Sequence of chain 1.B:
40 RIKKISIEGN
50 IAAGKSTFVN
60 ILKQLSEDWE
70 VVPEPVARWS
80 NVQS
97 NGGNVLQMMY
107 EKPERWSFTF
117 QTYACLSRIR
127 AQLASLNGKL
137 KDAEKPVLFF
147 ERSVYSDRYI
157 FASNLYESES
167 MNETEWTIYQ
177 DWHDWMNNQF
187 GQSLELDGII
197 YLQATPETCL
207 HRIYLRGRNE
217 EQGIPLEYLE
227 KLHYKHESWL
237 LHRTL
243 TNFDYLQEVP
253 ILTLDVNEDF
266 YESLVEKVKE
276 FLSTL

Binding-site contacts:
Ligand atom C5' contacts residue GLU73 of chain 1.B at 3.4 Å.
Ligand atom C3' contacts residue GLU217 of chain 1.B at 3.4 Å.
Ligand atom C5' contacts residue TRP78 of chain 1.B at 3.9 Å (hydrophobic).
Ligand atom O2 contacts residue PHE116 of chain 1.B at 3.5 Å.
Ligand atom C4 contacts residue GLN117 of chain 1.B at 3.8 Å.
Ligand atom C2 contacts residue PHE116 of chain 1.B at 3.4 Å (hydrophobic).
Ligand atom C2' contacts residue TYR106 of chain 1.B at 3.4 Å (hydrophobic).
Ligand atom C5 contacts residue ASP153 of chain 1.B at 3.7 Å.
Ligand atom C4 contacts residue ASP153 of chain 1.B at 3.6 Å.
Ligand atom O5' contacts residue GLU73 of chain 1.B at 2.6 Å (salt-bridge).
Ligand atom O2 contacts residue MET105 of chain 1.B at 3.7 Å.
Ligand atom O3' contacts residue GLU217 of chain 1.B at 2.6 Å (salt-bridge).
Ligand atom N3 contacts residue PHE116 of chain 1.B at 3.5 Å.
Ligand atom O3' contacts residue ILE50 of chain 1.B at 3.9 Å.
Ligand atom O2 contacts residue PHE157 of chain 1.B at 3.5 Å.
Ligand atom O4' contacts residue TRP78 of chain 1.B at 3.6 Å.
Ligand atom C2' contacts residue ILE50 of chain 1.B at 3.6 Å (hydrophobic).
Ligand atom C2 contacts residue GLN117 of chain 1.B at 3.7 Å.
Ligand atom C6 contacts residue TRP78 of chain 1.B at 3.7 Å (hydrophobic).
Ligand atom O5' contacts residue ARG148 of chain 1.B at 3.1 Å (salt-bridge).
Ligand atom C2' contacts residue PHE157 of chain 1.B at 3.9 Å (hydrophobic).
Ligand atom C5' contacts residue VAL75 of chain 1.B at 3.6 Å (hydrophobic).
Ligand atom C4' contacts residue GLU217 of chain 1.B at 3.8 Å.
Ligand atom O2 contacts residue GLN117 of chain 1.B at 3.6 Å (h-bond).
Ligand atom C2 contacts residue PHE157 of chain 1.B at 3.4 Å (hydrophobic).
Ligand atom N3 contacts residue PHE157 of chain 1.B at 3.3 Å.
Ligand atom N4 contacts residue PHE157 of chain 1.B at 3.6 Å.
Ligand atom C5 contacts residue GLU73 of chain 1.B at 3.6 Å.
Ligand atom C4 contacts residue PHE157 of chain 1.B at 3.6 Å (hydrophobic).
Ligand atom N4 contacts residue ASP153 of chain 1.B at 2.7 Å (salt-bridge).
Ligand atom C6 contacts residue GLU73 of chain 1.B at 3.6 Å.
Ligand atom O4' contacts residue LEU102 of chain 1.B at 3.5 Å.
Ligand atom C1' contacts residue TYR106 of chain 1.B at 3.9 Å (hydrophobic).
Ligand atom C3' contacts residue TYR106 of chain 1.B at 3.6 Å (hydrophobic).
Ligand atom N3 contacts residue GLN117 of chain 1.B at 3.0 Å (h-bond).
Ligand atom C5' contacts residue ARG214 of chain 1.B at 3.9 Å.
Ligand atom O3' contacts residue TYR106 of chain 1.B at 2.6 Å (h-bond).
Ligand atom C6 contacts residue ARG148 of chain 1.B at 3.7 Å.
Ligand atom N4 contacts residue GLN117 of chain 1.B at 3.0 Å (h-bond).
Ligand atom C4' contacts residue LEU102 of chain 1.B at 3.9 Å (hydrophobic).

A small-molecule ligand and the protein it binds are described below.
Small molecule (SMILES): Nc1ccn([C@H]2C[C@H](O)[C@@H](CO)O2)c(=O)n1